Binding-site contacts:
Ligand atom O5 contacts residue TYR15 of chain 1.B at 4.3 Å.
Ligand atom N2 contacts residue ASN48 of chain 1.B at 3.0 Å (h-bond).
Ligand atom O6 contacts residue ASN78 of chain 1.E at 4.1 Å.
Ligand atom C5 contacts residue ASN48 of chain 1.B at 3.6 Å.
Ligand atom O6 contacts residue LYS77 of chain 1.E at 4.0 Å.
Ligand atom O7 contacts residue TYR15 of chain 1.B at 4.1 Å.
Ligand atom C6 contacts residue LYS77 of chain 1.E at 4.4 Å.
Ligand atom C6 contacts residue ALA76 of chain 1.E at 3.3 Å (hydrophobic).
Ligand atom O5 contacts residue ASN48 of chain 1.B at 2.3 Å (h-bond).
Ligand atom C2 contacts residue TYR15 of chain 1.B at 4.4 Å (hydrophobic).
Ligand atom C3 contacts residue ASN48 of chain 1.B at 3.8 Å.
Ligand atom C7 contacts residue ASN48 of chain 1.B at 4.0 Å.
Ligand atom C1 contacts residue TYR15 of chain 1.B at 4.4 Å (hydrophobic).
Ligand atom C1 contacts residue ASN48 of chain 1.B at 1.4 Å.
Ligand atom O6 contacts residue ASN75 of chain 1.E at 4.1 Å.
Ligand atom O7 contacts residue ASN48 of chain 1.B at 4.4 Å.
Ligand atom O6 contacts residue ILE30 of chain 1.E at 4.5 Å.
Ligand atom C2 contacts residue ASN48 of chain 1.B at 2.5 Å.
Ligand atom O6 contacts residue ASN48 of chain 1.B at 4.4 Å.
Ligand atom O6 contacts residue ALA76 of chain 1.E at 3.1 Å (h-bond).
Ligand atom C4 contacts residue ASN48 of chain 1.B at 4.2 Å.
Ligand atom C5 contacts residue ALA76 of chain 1.E at 4.5 Å (hydrophobic).
Ligand atom C8 contacts residue ASN48 of chain 1.B at 3.3 Å.
Ligand atom C6 contacts residue ASN78 of chain 1.E at 4.0 Å.

Sequence of chain 1.B:
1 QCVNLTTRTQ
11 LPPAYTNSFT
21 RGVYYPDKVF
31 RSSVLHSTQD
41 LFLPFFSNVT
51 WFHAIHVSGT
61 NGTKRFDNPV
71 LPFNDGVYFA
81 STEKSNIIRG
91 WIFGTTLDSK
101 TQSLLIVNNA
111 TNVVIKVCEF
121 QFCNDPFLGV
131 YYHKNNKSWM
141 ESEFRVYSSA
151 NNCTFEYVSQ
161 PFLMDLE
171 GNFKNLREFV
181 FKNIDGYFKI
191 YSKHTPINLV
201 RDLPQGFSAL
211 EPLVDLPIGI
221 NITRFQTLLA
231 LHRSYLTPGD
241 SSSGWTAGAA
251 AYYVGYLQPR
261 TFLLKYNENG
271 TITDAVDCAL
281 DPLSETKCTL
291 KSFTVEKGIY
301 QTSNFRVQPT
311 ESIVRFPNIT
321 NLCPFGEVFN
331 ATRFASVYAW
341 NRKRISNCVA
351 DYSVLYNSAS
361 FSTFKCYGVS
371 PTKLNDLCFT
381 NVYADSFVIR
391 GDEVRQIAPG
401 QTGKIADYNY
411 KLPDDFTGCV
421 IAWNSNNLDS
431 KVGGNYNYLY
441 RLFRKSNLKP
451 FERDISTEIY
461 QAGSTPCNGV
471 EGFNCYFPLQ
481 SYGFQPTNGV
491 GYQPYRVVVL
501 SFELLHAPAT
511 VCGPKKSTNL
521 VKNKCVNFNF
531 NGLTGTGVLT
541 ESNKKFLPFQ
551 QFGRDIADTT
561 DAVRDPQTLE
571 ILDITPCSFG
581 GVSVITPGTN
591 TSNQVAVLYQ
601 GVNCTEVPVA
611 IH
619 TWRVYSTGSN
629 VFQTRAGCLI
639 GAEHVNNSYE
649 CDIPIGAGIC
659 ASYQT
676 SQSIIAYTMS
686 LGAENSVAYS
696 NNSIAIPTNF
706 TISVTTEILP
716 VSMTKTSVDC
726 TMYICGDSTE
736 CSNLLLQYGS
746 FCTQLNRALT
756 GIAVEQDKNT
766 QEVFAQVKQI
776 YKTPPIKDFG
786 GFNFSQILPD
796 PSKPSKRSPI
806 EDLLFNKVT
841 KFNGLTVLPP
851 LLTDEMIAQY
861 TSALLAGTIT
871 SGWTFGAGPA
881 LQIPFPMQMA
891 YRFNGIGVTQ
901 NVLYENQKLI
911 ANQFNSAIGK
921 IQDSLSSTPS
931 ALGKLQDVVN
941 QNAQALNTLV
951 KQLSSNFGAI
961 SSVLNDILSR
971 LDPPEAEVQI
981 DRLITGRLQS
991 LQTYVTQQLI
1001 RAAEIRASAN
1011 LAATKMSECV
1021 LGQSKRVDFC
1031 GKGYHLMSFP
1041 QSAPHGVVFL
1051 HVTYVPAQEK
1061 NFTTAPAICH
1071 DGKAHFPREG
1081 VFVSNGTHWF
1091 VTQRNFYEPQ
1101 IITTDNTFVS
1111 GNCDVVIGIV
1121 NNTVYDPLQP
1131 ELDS

This protein binds this small molecule.
Small molecule (SMILES): CC(=O)N[C@@H]1[C@@H](O)[C@H](O)[C@@H](CO)O[C@H]1O

Sequence of chain 1.E:
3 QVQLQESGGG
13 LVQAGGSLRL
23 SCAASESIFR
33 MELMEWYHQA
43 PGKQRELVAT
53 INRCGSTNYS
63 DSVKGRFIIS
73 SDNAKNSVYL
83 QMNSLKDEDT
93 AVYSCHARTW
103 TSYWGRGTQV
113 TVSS